A protein and the small-molecule ligand that binds it are described below.
Small molecule (SMILES): CC(=O)N[C@@H]1[C@@H](O)[C@H](O)[C@@H](CO)O[C@H]1O

Sequence of chain 1.A:
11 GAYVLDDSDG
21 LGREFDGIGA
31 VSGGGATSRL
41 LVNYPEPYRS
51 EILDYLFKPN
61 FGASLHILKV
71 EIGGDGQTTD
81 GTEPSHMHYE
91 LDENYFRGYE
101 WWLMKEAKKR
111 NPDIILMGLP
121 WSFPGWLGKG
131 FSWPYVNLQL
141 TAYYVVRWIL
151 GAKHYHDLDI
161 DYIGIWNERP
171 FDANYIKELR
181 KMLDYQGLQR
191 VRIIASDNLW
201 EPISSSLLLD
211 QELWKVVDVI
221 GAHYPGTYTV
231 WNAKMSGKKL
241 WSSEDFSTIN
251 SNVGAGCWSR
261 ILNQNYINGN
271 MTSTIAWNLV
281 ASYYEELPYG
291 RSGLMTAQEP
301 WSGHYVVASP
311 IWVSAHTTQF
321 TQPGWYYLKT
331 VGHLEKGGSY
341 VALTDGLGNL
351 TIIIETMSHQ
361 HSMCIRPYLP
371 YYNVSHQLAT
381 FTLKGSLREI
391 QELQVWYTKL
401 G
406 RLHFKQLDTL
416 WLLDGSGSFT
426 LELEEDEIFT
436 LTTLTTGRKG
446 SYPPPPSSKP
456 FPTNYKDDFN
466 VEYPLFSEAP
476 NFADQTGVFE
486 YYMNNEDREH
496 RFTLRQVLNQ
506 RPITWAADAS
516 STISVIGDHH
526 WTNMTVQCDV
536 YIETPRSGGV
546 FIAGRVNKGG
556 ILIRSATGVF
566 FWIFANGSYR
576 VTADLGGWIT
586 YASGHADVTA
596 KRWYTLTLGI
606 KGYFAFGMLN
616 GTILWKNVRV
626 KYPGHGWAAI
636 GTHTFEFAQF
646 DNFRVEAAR

Binding-site contacts:
Ligand atom C6 contacts residue SER375 of chain 1.A at 4.3 Å.
Ligand atom C8 contacts residue ASN373 of chain 1.A at 4.5 Å.
Ligand atom C2 contacts residue ASN373 of chain 1.A at 2.5 Å.
Ligand atom O7 contacts residue ASN373 of chain 1.A at 3.2 Å (h-bond).
Ligand atom N2 contacts residue ASN373 of chain 1.A at 3.0 Å (h-bond).
Ligand atom N2 contacts residue TYR371 of chain 1.A at 4.2 Å.
Ligand atom C3 contacts residue ASN373 of chain 1.A at 3.8 Å.
Ligand atom C4 contacts residue ASN373 of chain 1.A at 4.2 Å.
Ligand atom C7 contacts residue ASN373 of chain 1.A at 3.3 Å.
Ligand atom C5 contacts residue ASN373 of chain 1.A at 3.7 Å.
Ligand atom O5 contacts residue ASN373 of chain 1.A at 2.4 Å (h-bond).
Ligand atom O6 contacts residue LYS336 of chain 1.A at 3.2 Å (salt-bridge).
Ligand atom C1 contacts residue ASN373 of chain 1.A at 1.4 Å.
Ligand atom C6 contacts residue LYS336 of chain 1.A at 4.0 Å.
Ligand atom C8 contacts residue TYR371 of chain 1.A at 3.5 Å (hydrophobic).
Ligand atom O7 contacts residue TYR371 of chain 1.A at 4.3 Å.
Ligand atom C7 contacts residue TYR371 of chain 1.A at 3.9 Å (hydrophobic).